The protein below binds the small molecule below.
Small molecule (SMILES): O=c1[nH]nc2ccc(Sc3ccccc3Cl)nn12

Sequence of chain 1.A:
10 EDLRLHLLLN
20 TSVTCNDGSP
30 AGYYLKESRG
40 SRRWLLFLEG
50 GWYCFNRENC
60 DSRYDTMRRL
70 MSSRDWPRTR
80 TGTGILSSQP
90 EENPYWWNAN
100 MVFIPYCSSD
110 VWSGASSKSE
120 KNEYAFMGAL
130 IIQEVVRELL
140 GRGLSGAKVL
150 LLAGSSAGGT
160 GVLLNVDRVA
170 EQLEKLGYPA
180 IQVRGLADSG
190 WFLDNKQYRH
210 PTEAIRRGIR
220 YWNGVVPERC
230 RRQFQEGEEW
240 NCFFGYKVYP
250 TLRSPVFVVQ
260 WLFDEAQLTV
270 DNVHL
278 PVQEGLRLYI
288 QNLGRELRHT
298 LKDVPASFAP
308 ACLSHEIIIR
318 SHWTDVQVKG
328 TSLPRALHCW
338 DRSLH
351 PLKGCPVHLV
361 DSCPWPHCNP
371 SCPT

Binding-site contacts:
Ligand atom C05 contacts residue THR159 of chain 1.A at 3.6 Å.
Ligand atom C04 contacts residue PHE242 of chain 1.A at 3.4 Å (hydrophobic).
Ligand atom C12 contacts residue SER155 of chain 1.A at 3.4 Å.
Ligand atom O13 contacts residue GLY50 of chain 1.A at 3.0 Å (h-bond).
Ligand atom C16 contacts residue TRP51 of chain 1.A at 3.6 Å (hydrophobic).
Ligand atom C12 contacts residue ALA156 of chain 1.A at 3.6 Å (hydrophobic).
Ligand atom C18 contacts residue TRP51 of chain 1.A at 3.7 Å (hydrophobic).
Ligand atom N10 contacts residue TRP51 of chain 1.A at 3.7 Å.
Ligand atom C17 contacts residue TRP51 of chain 1.A at 3.4 Å (hydrophobic).
Ligand atom S08 contacts residue TYR52 of chain 1.A at 3.6 Å.
Ligand atom N15 contacts residue ALA265 of chain 1.A at 3.2 Å.
Ligand atom N14 contacts residue HIS312 of chain 1.A at 3.5 Å (h-bond).
Ligand atom C04 contacts residue PHE243 of chain 1.A at 3.8 Å (hydrophobic).
Ligand atom O13 contacts residue TRP51 of chain 1.A at 2.7 Å (h-bond).
Ligand atom S08 contacts residue VAL110 of chain 1.A at 3.7 Å.
Ligand atom CL1 contacts residue PRO210 of chain 1.A at 3.9 Å.
Ligand atom C16 contacts residue ALA265 of chain 1.A at 3.9 Å (hydrophobic).
Ligand atom CL1 contacts residue TYR52 of chain 1.A at 3.5 Å.
Ligand atom N11 contacts residue TRP51 of chain 1.A at 3.7 Å.
Ligand atom C17 contacts residue PHE191 of chain 1.A at 3.4 Å (hydrophobic).
Ligand atom C06 contacts residue PHE191 of chain 1.A at 3.8 Å (hydrophobic).
Ligand atom CL1 contacts residue ILE214 of chain 1.A at 4.0 Å.
Ligand atom C02 contacts residue ILE214 of chain 1.A at 4.0 Å (hydrophobic).
Ligand atom C16 contacts residue PHE191 of chain 1.A at 3.8 Å (hydrophobic).
Ligand atom C05 contacts residue PHE191 of chain 1.A at 3.6 Å (hydrophobic).
Ligand atom N14 contacts residue TRP51 of chain 1.A at 3.5 Å (h-bond).
Ligand atom N14 contacts residue SER155 of chain 1.A at 3.4 Å.
Ligand atom C17 contacts residue ALA265 of chain 1.A at 4.0 Å (hydrophobic).
Ligand atom C06 contacts residue THR159 of chain 1.A at 3.4 Å.
Ligand atom C04 contacts residue PHE191 of chain 1.A at 3.9 Å (hydrophobic).
Ligand atom C12 contacts residue TRP51 of chain 1.A at 3.4 Å (hydrophobic).
Ligand atom N10 contacts residue ALA156 of chain 1.A at 3.7 Å.
Ligand atom C18 contacts residue PHE191 of chain 1.A at 3.7 Å (hydrophobic).
Ligand atom N11 contacts residue ALA156 of chain 1.A at 3.8 Å.
Ligand atom N15 contacts residue TRP51 of chain 1.A at 3.4 Å.
Ligand atom N15 contacts residue HIS312 of chain 1.A at 3.5 Å.
Ligand atom C05 contacts residue PHE242 of chain 1.A at 3.0 Å (hydrophobic).
Ligand atom O13 contacts residue ALA156 of chain 1.A at 3.2 Å (h-bond).
Ligand atom O13 contacts residue SER155 of chain 1.A at 3.3 Å.
Ligand atom C03 contacts residue PHE243 of chain 1.A at 3.9 Å (hydrophobic).